Sequence of chain 1.A:
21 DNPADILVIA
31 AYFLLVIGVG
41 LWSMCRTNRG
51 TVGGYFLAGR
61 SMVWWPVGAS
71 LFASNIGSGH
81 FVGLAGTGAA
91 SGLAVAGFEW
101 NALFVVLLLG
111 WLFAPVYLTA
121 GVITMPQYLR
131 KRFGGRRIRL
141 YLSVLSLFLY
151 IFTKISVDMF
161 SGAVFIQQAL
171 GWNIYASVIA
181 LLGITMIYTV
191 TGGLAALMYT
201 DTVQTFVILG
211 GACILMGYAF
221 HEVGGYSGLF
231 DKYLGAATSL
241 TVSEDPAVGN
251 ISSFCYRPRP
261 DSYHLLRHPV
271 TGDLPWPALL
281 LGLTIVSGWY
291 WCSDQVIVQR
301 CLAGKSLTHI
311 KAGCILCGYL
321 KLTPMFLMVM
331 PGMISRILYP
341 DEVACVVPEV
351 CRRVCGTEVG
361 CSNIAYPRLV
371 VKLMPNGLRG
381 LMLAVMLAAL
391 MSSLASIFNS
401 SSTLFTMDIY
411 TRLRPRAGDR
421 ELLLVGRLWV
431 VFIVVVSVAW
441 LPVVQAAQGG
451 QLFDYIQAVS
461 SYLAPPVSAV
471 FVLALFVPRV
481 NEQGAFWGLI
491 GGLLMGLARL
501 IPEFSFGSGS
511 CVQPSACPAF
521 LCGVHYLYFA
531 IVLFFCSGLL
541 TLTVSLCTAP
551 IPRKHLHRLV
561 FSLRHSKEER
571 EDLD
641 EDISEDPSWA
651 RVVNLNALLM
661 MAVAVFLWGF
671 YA

A small-molecule ligand and the protein it binds are described below.
Small molecule (SMILES): OC[C@H]1O[C@@H](c2ccc(Cl)c(Cc3ccc(O[C@H]4CCOC4)cc3)c2)[C@H](O)[C@@H](O)[C@@H]1O

Binding-site contacts:
Ligand atom C26 contacts residue LEU84 of chain 1.A at 3.7 Å (hydrophobic).
Ligand atom C10 contacts residue PHE98 of chain 1.A at 3.9 Å (hydrophobic).
Ligand atom C18 contacts residue HIS80 of chain 1.A at 3.7 Å.
Ligand atom C12 contacts residue TYR290 of chain 1.A at 3.8 Å (hydrophobic).
Ligand atom C21 contacts residue GLN457 of chain 1.A at 3.6 Å.
Ligand atom C11 contacts residue PHE98 of chain 1.A at 3.7 Å (hydrophobic).
Ligand atom O3 contacts residue ALA102 of chain 1.A at 3.7 Å.
Ligand atom C29 contacts residue GLY83 of chain 1.A at 3.7 Å.
Ligand atom C20 contacts residue GLU99 of chain 1.A at 3.3 Å.
Ligand atom C16 contacts residue HIS80 of chain 1.A at 3.4 Å.
Ligand atom C28 contacts residue PHE98 of chain 1.A at 3.5 Å (hydrophobic).
Ligand atom C31 contacts residue GLY83 of chain 1.A at 3.6 Å.
Ligand atom C15 contacts residue GLN457 of chain 1.A at 3.5 Å.
Ligand atom O8 contacts residue THR87 of chain 1.A at 3.4 Å (h-bond).
Ligand atom O6 contacts residue GLN457 of chain 1.A at 3.3 Å (h-bond).
Ligand atom C25 contacts residue LEU274 of chain 1.A at 3.8 Å (hydrophobic).
Ligand atom CL1 contacts residue PHE453 of chain 1.A at 3.8 Å.
Ligand atom C15 contacts residue VAL286 of chain 1.A at 3.9 Å (hydrophobic).
Ligand atom O3 contacts residue PHE98 of chain 1.A at 2.4 Å (h-bond).
Ligand atom C20 contacts residue HIS80 of chain 1.A at 3.9 Å.
Ligand atom O5 contacts residue SER287 of chain 1.A at 2.6 Å (h-bond).
Ligand atom C24 contacts residue ASP454 of chain 1.A at 3.1 Å.
Ligand atom O4 contacts residue GLU99 of chain 1.A at 3.2 Å (salt-bridge).
Ligand atom O7 contacts residue ASP454 of chain 1.A at 3.0 Å (salt-bridge).
Ligand atom C20 contacts residue LEU84 of chain 1.A at 3.4 Å (hydrophobic).
Ligand atom C27 contacts residue VAL95 of chain 1.A at 3.4 Å (hydrophobic).
Ligand atom C30 contacts residue PHE98 of chain 1.A at 3.7 Å (hydrophobic).
Ligand atom O4 contacts residue LYS321 of chain 1.A at 3.2 Å (salt-bridge).
Ligand atom C30 contacts residue VAL95 of chain 1.A at 3.3 Å (hydrophobic).
Ligand atom O4 contacts residue ASN75 of chain 1.A at 3.3 Å (h-bond).
Ligand atom C17 contacts residue GLN457 of chain 1.A at 3.8 Å.
Ligand atom O6 contacts residue VAL286 of chain 1.A at 3.5 Å.
Ligand atom CL1 contacts residue VAL157 of chain 1.A at 3.7 Å.
Ligand atom O8 contacts residue VAL95 of chain 1.A at 3.5 Å.
Ligand atom C25 contacts residue ASP454 of chain 1.A at 3.5 Å.
Ligand atom C24 contacts residue PHE453 of chain 1.A at 3.8 Å (hydrophobic).
Ligand atom C23 contacts residue PHE98 of chain 1.A at 3.5 Å (hydrophobic).
Ligand atom O4 contacts residue HIS80 of chain 1.A at 3.2 Å.
Ligand atom C29 contacts residue LEU84 of chain 1.A at 3.8 Å (hydrophobic).
Ligand atom C09 contacts residue PHE98 of chain 1.A at 3.6 Å (hydrophobic).